The small molecule below binds the protein below.
Small molecule (SMILES): C[C@@H]1CN=C(NCCc2ccccc2)S1

Binding-site contacts:
Ligand atom N4 contacts residue GLN384 of chain 1.A at 4.0 Å.
Ligand atom C7 contacts residue TYR466 of chain 1.A at 3.7 Å (hydrophobic).
Ligand atom C12 contacts residue TYR383 of chain 1.A at 3.5 Å (hydrophobic).
Ligand atom C6 contacts residue TYR383 of chain 1.A at 3.6 Å (hydrophobic).
Ligand atom C6 contacts residue TYR466 of chain 1.A at 2.8 Å (hydrophobic).
Ligand atom N4 contacts residue TYR466 of chain 1.A at 3.2 Å (h-bond).
Ligand atom C11 contacts residue PHE267 of chain 1.A at 3.6 Å (hydrophobic).
Ligand atom S2 contacts residue ASP335 of chain 1.A at 3.3 Å (salt-bridge).
Ligand atom C9 contacts residue TYR383 of chain 1.A at 4.2 Å (hydrophobic).
Ligand atom C1 contacts residue TYR383 of chain 1.A at 3.4 Å (hydrophobic).
Ligand atom C15 contacts residue LEU408 of chain 1.A at 3.6 Å (hydrophobic).
Ligand atom C13 contacts residue PHE267 of chain 1.A at 4.0 Å (hydrophobic).
Ligand atom N3 contacts residue ASP335 of chain 1.A at 2.8 Å (salt-bridge).
Ligand atom C13 contacts residue TRP525 of chain 1.A at 4.2 Å (hydrophobic).
Ligand atom C11 contacts residue TRP525 of chain 1.A at 4.0 Å (hydrophobic).
Ligand atom C12 contacts residue TYR466 of chain 1.A at 4.2 Å (hydrophobic).
Ligand atom N4 contacts residue TRP336 of chain 1.A at 4.0 Å.
Ligand atom N3 contacts residue TYR466 of chain 1.A at 3.6 Å.
Ligand atom N3 contacts residue TYR383 of chain 1.A at 3.4 Å (h-bond).
Ligand atom C9 contacts residue TYR466 of chain 1.A at 4.0 Å (hydrophobic).
Ligand atom C10 contacts residue TYR466 of chain 1.A at 4.1 Å (hydrophobic).
Ligand atom S2 contacts residue TRP336 of chain 1.A at 3.7 Å.
Ligand atom C15 contacts residue PHE267 of chain 1.A at 4.3 Å (hydrophobic).
Ligand atom C13 contacts residue PRO268 of chain 1.A at 4.4 Å (hydrophobic).
Ligand atom C7 contacts residue TRP336 of chain 1.A at 3.5 Å (hydrophobic).
Ligand atom C9 contacts residue ASP335 of chain 1.A at 3.5 Å.
Ligand atom C1 contacts residue ASP335 of chain 1.A at 3.4 Å.
Ligand atom C14 contacts residue MET419 of chain 1.A at 3.9 Å (hydrophobic).
Ligand atom N4 contacts residue TYR383 of chain 1.A at 3.0 Å (h-bond).
Ligand atom S2 contacts residue LEU499 of chain 1.A at 4.1 Å.
Ligand atom C9 contacts residue HIS524 of chain 1.A at 3.9 Å.
Ligand atom C14 contacts residue PHE387 of chain 1.A at 4.1 Å (hydrophobic).
Ligand atom C8 contacts residue TRP336 of chain 1.A at 4.1 Å (hydrophobic).
Ligand atom C13 contacts residue LEU408 of chain 1.A at 3.6 Å (hydrophobic).
Ligand atom C7 contacts residue TYR383 of chain 1.A at 4.2 Å (hydrophobic).
Ligand atom C7 contacts residue GLN384 of chain 1.A at 4.0 Å.
Ligand atom C6 contacts residue ASP335 of chain 1.A at 3.3 Å.
Ligand atom C14 contacts residue TYR383 of chain 1.A at 3.8 Å (hydrophobic).
Ligand atom C1 contacts residue TYR466 of chain 1.A at 3.6 Å (hydrophobic).
Ligand atom C8 contacts residue MET339 of chain 1.A at 4.2 Å (hydrophobic).

Sequence of chain 1.A:
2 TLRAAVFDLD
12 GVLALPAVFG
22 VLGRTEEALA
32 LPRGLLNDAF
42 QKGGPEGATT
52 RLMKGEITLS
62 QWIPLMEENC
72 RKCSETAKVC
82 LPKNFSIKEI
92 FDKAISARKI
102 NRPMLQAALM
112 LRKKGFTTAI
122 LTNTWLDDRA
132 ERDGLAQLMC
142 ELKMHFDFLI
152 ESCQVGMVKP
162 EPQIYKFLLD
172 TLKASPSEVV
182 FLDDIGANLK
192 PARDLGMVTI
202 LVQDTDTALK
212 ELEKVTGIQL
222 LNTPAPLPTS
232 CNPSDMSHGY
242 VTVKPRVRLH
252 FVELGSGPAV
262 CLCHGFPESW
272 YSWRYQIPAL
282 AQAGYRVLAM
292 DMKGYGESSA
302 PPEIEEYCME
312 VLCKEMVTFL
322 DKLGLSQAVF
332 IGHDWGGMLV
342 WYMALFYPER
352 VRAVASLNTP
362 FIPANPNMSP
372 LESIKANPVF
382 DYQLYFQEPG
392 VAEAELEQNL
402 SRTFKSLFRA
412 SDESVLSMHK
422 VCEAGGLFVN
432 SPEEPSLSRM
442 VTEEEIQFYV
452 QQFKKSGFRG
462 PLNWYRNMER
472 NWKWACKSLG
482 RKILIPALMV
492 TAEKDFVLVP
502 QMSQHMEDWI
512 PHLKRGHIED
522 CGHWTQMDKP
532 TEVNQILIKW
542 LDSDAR